Sequence of chain 19.E:
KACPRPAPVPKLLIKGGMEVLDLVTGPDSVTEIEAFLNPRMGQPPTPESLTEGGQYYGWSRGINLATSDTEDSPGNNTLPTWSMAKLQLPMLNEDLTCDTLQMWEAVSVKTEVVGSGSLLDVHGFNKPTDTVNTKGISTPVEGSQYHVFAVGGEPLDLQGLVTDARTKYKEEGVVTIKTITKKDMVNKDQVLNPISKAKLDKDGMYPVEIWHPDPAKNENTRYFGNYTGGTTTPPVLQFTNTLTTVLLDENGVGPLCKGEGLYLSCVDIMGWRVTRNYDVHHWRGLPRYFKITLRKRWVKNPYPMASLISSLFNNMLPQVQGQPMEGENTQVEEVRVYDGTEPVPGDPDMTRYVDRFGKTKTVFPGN

Binding-site contacts:
Ligand atom N5 contacts residue TYR72 of chain 19.D at 2.9 Å (h-bond).
Ligand atom C3 contacts residue VAL296 of chain 19.D at 3.6 Å (hydrophobic).
Ligand atom C6 contacts residue THR94 of chain 19.D at 4.3 Å.
Ligand atom C2 contacts residue ARG77 of chain 19.D at 4.0 Å.
Ligand atom O1B contacts residue ARG77 of chain 19.D at 2.4 Å (salt-bridge).
Ligand atom O1A contacts residue TYR72 of chain 19.D at 3.4 Å.
Ligand atom C2 contacts residue GLY78 of chain 19.D at 4.2 Å.
Ligand atom C8 contacts residue ARG77 of chain 19.D at 4.2 Å.
Ligand atom O4 contacts residue THR291 of chain 19.D at 3.9 Å.
Ligand atom O8 contacts residue ARG77 of chain 19.D at 3.5 Å (salt-bridge).
Ligand atom O6 contacts residue ASN93 of chain 19.D at 3.6 Å (h-bond).
Ligand atom C1 contacts residue TYR72 of chain 19.D at 3.8 Å (hydrophobic).
Ligand atom C6 contacts residue ASN80 of chain 19.D at 4.3 Å.
Ligand atom C3 contacts residue HIS298 of chain 19.D at 3.8 Å.
Ligand atom O1A contacts residue LYS186 of chain 19.D at 4.3 Å.
Ligand atom C4 contacts residue VAL296 of chain 19.D at 4.2 Å (hydrophobic).
Ligand atom O4 contacts residue HIS298 of chain 19.D at 2.7 Å (h-bond).
Ligand atom O3 contacts residue GLY78 of chain 19.D at 3.7 Å.
Ligand atom C6 contacts residue TYR72 of chain 19.D at 3.7 Å (hydrophobic).
Ligand atom C4 contacts residue HIS298 of chain 19.D at 3.7 Å.
Ligand atom C5 contacts residue TYR72 of chain 19.D at 3.5 Å (hydrophobic).
Ligand atom O4 contacts residue GLY78 of chain 19.D at 3.4 Å (h-bond).
Ligand atom C4 contacts residue GLY78 of chain 19.D at 3.9 Å.
Ligand atom O4 contacts residue TYR72 of chain 19.D at 3.7 Å.
Ligand atom O4 contacts residue ASN80 of chain 19.D at 4.1 Å.
Ligand atom O8 contacts residue TYR72 of chain 19.D at 3.4 Å (h-bond).
Ligand atom C11 contacts residue TYR72 of chain 19.D at 4.2 Å (hydrophobic).
Ligand atom C3 contacts residue GLY78 of chain 19.D at 3.8 Å.
Ligand atom C4 contacts residue TYR72 of chain 19.D at 3.4 Å (hydrophobic).
Ligand atom O1A contacts residue GLY78 of chain 19.D at 3.8 Å.
Ligand atom C3 contacts residue ARG77 of chain 19.D at 3.3 Å.
Ligand atom O1A contacts residue ARG77 of chain 19.D at 2.7 Å (salt-bridge).
Ligand atom O4 contacts residue ARG77 of chain 19.D at 4.2 Å.
Ligand atom O1B contacts residue TYR72 of chain 19.D at 4.0 Å.
Ligand atom C5 contacts residue ASN93 of chain 19.D at 4.1 Å.
Ligand atom C1 contacts residue ARG77 of chain 19.D at 3.1 Å.
Ligand atom C10 contacts residue TYR72 of chain 19.D at 4.0 Å (hydrophobic).
Ligand atom C6 contacts residue ASN93 of chain 19.D at 3.4 Å.
Ligand atom C4 contacts residue ARG77 of chain 19.D at 4.0 Å.
Ligand atom O4 contacts residue VAL296 of chain 19.D at 3.9 Å.

Sequence of chain 19.D:
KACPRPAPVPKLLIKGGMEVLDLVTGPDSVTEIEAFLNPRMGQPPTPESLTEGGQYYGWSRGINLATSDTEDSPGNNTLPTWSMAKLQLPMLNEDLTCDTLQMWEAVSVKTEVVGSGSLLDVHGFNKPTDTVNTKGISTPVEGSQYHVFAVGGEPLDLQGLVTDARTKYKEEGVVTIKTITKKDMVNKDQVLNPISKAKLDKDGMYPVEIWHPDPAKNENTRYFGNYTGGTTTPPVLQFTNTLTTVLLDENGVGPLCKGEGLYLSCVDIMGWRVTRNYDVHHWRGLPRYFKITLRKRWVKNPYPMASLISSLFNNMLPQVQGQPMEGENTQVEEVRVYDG

A small-molecule ligand and the protein it binds are described below.
Small molecule (SMILES): CC(=O)N[C@@H]1[C@@H](O[C@@H]2O[C@H](CO)[C@H](O)[C@H](O[C@]3(C(=O)O)C[C@H](O)[C@@H](NC(C)=O)[C@H]([C@H](O)[C@H](O)CO)O3)[C@H]2O)[C@H](O)[C@@H](CO[C@]2(C(=O)O)C[C@H](O)[C@@H](NC(C)=O)[C@H]([C@H](O)[C@H](O)CO)O2)O[C@H]1O